Sequence of chain 1.A:
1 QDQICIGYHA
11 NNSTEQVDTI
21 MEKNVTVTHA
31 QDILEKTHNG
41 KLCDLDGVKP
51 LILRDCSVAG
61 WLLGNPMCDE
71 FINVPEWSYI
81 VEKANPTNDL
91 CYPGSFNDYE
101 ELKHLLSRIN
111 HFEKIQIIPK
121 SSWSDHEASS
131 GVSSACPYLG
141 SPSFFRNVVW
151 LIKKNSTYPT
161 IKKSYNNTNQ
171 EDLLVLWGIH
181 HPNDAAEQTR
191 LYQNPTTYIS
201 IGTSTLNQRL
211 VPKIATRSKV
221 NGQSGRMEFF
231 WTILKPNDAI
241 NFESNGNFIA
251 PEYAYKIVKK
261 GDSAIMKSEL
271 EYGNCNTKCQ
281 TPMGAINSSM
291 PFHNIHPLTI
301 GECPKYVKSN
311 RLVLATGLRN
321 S

Sequence of chain 3.A:
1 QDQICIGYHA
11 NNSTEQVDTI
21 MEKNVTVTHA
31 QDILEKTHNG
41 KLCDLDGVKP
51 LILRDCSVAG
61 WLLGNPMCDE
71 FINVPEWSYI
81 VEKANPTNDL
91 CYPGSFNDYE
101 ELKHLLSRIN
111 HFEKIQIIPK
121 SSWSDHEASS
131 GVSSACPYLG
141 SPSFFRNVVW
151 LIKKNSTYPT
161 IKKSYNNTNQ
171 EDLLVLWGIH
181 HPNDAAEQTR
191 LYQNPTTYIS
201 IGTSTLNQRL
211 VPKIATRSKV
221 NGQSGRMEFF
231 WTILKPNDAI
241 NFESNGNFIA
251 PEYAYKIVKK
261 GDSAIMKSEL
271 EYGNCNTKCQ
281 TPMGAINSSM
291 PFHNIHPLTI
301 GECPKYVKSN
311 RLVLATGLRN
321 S

The protein below binds the small molecule below.
Small molecule (SMILES): CC(=O)N[C@@H]1[C@@H](O)[C@H](O)[C@@H](CO)O[C@H]1O

Binding-site contacts:
Ligand atom C5 contacts residue ASN166 of chain 3.A at 3.7 Å.
Ligand atom C3 contacts residue ASN166 of chain 3.A at 3.7 Å.
Ligand atom O3 contacts residue ASN237 of chain 3.A at 4.1 Å.
Ligand atom C2 contacts residue ASN237 of chain 3.A at 3.6 Å.
Ligand atom C7 contacts residue ASN166 of chain 3.A at 3.4 Å.
Ligand atom C3 contacts residue ASN237 of chain 3.A at 3.7 Å.
Ligand atom C8 contacts residue ASN237 of chain 3.A at 3.5 Å.
Ligand atom N2 contacts residue ASP238 of chain 3.A at 4.4 Å.
Ligand atom C2 contacts residue ASN166 of chain 3.A at 2.3 Å.
Ligand atom N2 contacts residue ALA239 of chain 3.A at 4.4 Å.
Ligand atom C7 contacts residue ALA239 of chain 3.A at 3.9 Å (hydrophobic).
Ligand atom C7 contacts residue ASN237 of chain 3.A at 3.6 Å.
Ligand atom C1 contacts residue ASN166 of chain 3.A at 1.4 Å.
Ligand atom C8 contacts residue ASP238 of chain 3.A at 3.8 Å.
Ligand atom N2 contacts residue ASN237 of chain 3.A at 2.8 Å (h-bond).
Ligand atom N2 contacts residue ASN166 of chain 3.A at 2.7 Å (h-bond).
Ligand atom O7 contacts residue ASN166 of chain 3.A at 3.6 Å.
Ligand atom C8 contacts residue SER218 of chain 1.A at 3.5 Å.
Ligand atom C1 contacts residue ASN237 of chain 3.A at 4.0 Å.
Ligand atom C4 contacts residue ASN166 of chain 3.A at 4.2 Å.
Ligand atom C8 contacts residue ALA239 of chain 3.A at 3.4 Å (hydrophobic).
Ligand atom O7 contacts residue ALA239 of chain 3.A at 4.2 Å.
Ligand atom O5 contacts residue ASN166 of chain 3.A at 2.4 Å (h-bond).